Binding-site contacts:
Ligand atom C16 contacts residue SER37 of chain 1.B at 3.7 Å.
Ligand atom OP' contacts residue SER40 of chain 1.B at 3.2 Å (h-bond).
Ligand atom OBP contacts residue MET162 of chain 1.B at 2.9 Å (h-bond).
Ligand atom N11 contacts residue THR76 of chain 1.B at 3.6 Å.
Ligand atom OD' contacts residue GLY12 of chain 1.B at 3.1 Å (h-bond).
Ligand atom N13 contacts residue ALA72 of chain 1.B at 3.6 Å.
Ligand atom N13 contacts residue ALA36 of chain 1.B at 3.4 Å.
Ligand atom OLP contacts residue THR11 of chain 1.B at 2.6 Å (h-bond).
Ligand atom OD' contacts residue THR11 of chain 1.B at 2.7 Å (h-bond).
Ligand atom OMP contacts residue ARG39 of chain 1.B at 2.8 Å (salt-bridge).
Ligand atom OLP contacts residue ARG39 of chain 1.B at 2.7 Å (salt-bridge).
Ligand atom OC' contacts residue SER37 of chain 1.B at 3.7 Å.
Ligand atom OD' contacts residue GLY9 of chain 1.B at 3.2 Å.
Ligand atom OBP contacts residue ALA13 of chain 1.B at 2.8 Å (h-bond).
Ligand atom P1 contacts residue MET162 of chain 1.B at 3.7 Å.
Ligand atom OP' contacts residue SER37 of chain 1.B at 2.5 Å (h-bond).
Ligand atom C16 contacts residue THR76 of chain 1.B at 3.4 Å.
Ligand atom C15 contacts residue SER37 of chain 1.B at 3.5 Å.
Ligand atom C12 contacts residue SER37 of chain 1.B at 3.6 Å.
Ligand atom OMP contacts residue SER37 of chain 1.B at 3.5 Å (h-bond).
Ligand atom OP' contacts residue ARG39 of chain 1.B at 3.7 Å.
Ligand atom OBP contacts residue GLY161 of chain 1.B at 3.4 Å.
Ligand atom P2 contacts residue SER37 of chain 1.B at 3.5 Å.
Ligand atom C12 contacts residue ALA36 of chain 1.B at 3.2 Å (hydrophobic).
Ligand atom C12 contacts residue THR76 of chain 1.B at 3.6 Å.
Ligand atom CD' contacts residue THR11 of chain 1.B at 3.5 Å.
Ligand atom C15 contacts residue THR76 of chain 1.B at 3.5 Å.
Ligand atom OC' contacts residue THR11 of chain 1.B at 3.3 Å (h-bond).
Ligand atom OF' contacts residue GLY12 of chain 1.B at 3.2 Å.
Ligand atom OBP contacts residue GLY12 of chain 1.B at 3.5 Å.
Ligand atom C12 contacts residue THR57 of chain 1.B at 3.5 Å.
Ligand atom P2 contacts residue ARG39 of chain 1.B at 3.5 Å.
Ligand atom P2 contacts residue SER40 of chain 1.B at 3.5 Å.
Ligand atom P2 contacts residue THR11 of chain 1.B at 3.5 Å.
Ligand atom N13 contacts residue SER37 of chain 1.B at 3.5 Å (h-bond).
Ligand atom OLP contacts residue SER40 of chain 1.B at 2.7 Å (h-bond).
Ligand atom O2' contacts residue GLY161 of chain 1.B at 3.6 Å.
Ligand atom OP' contacts residue ALA36 of chain 1.B at 3.6 Å.
Ligand atom OE' contacts residue ALA72 of chain 1.B at 3.2 Å.
Ligand atom OC' contacts residue ALA36 of chain 1.B at 3.6 Å.

A protein and the small-molecule ligand that binds it are described below.
Small molecule (SMILES): Nc1ncnc2c1ncn2[C@@H]1O[C@H](CO[P](=O)(O)O[C@@H]2[C@H](O)[C@@H](CO[P](=O)(O)O[C@@H]3[C@H](O)[C@@H](COP(=O)(O)O)O[C@H]3n3cnc4c(N)ncnc43)O[C@H]2n2cnc3c(N)ncnc32)[C@@H](O)[C@H]1O

Sequence of chain 1.B:
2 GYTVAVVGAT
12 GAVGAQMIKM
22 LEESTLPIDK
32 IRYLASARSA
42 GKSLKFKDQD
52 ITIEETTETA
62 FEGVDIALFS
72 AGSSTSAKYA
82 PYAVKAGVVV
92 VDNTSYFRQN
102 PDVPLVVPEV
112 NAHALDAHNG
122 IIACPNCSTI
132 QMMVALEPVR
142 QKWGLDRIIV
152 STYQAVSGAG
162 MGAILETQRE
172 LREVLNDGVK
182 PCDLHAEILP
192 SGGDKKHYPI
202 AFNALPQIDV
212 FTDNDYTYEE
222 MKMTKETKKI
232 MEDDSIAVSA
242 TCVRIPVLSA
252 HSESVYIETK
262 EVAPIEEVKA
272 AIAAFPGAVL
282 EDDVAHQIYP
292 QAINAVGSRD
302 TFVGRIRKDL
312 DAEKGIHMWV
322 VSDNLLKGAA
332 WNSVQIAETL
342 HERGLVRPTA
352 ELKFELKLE